The small molecule below binds the protein below.
Small molecule (SMILES): C[Se]CC[C@H](N)C(=O)O

Sequence of chain 1.B:
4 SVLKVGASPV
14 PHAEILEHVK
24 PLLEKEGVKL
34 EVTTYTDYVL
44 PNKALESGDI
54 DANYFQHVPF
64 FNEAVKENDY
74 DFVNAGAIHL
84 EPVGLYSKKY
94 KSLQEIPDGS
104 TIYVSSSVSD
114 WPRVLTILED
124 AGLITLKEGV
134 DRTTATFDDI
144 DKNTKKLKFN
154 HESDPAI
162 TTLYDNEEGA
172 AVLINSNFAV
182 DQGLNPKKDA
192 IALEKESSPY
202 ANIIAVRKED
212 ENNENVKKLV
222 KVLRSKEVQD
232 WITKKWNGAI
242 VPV

Binding-site contacts:
Ligand atom N contacts residue ASN203 of chain 1.B at 2.8 Å (h-bond).
Ligand atom O contacts residue ARG116 of chain 1.B at 4.3 Å.
Ligand atom CA contacts residue TYR41 of chain 1.B at 3.4 Å (hydrophobic).
Ligand atom N contacts residue PHE58 of chain 1.B at 3.8 Å.
Ligand atom CG contacts residue TYR41 of chain 1.B at 3.5 Å (hydrophobic).
Ligand atom N contacts residue TYR41 of chain 1.B at 4.2 Å.
Ligand atom CB contacts residue TYR41 of chain 1.B at 3.4 Å (hydrophobic).
Ligand atom OXT contacts residue HIS60 of chain 1.B at 4.0 Å.
Ligand atom O contacts residue GLU84 of chain 1.B at 3.5 Å (salt-bridge).
Ligand atom SE contacts residue GLN59 of chain 1.B at 3.9 Å.
Ligand atom CB contacts residue PHE58 of chain 1.B at 3.3 Å (hydrophobic).
Ligand atom CA contacts residue ASN203 of chain 1.B at 3.8 Å.
Ligand atom CB contacts residue HIS60 of chain 1.B at 4.2 Å.
Ligand atom C contacts residue ASN203 of chain 1.B at 4.0 Å.
Ligand atom N contacts residue ASN178 of chain 1.B at 3.5 Å (h-bond).
Ligand atom CG contacts residue ASN176 of chain 1.B at 3.7 Å.
Ligand atom CE contacts residue GLN59 of chain 1.B at 3.7 Å.
Ligand atom C contacts residue ASN176 of chain 1.B at 3.9 Å.
Ligand atom O contacts residue ASN203 of chain 1.B at 2.9 Å (h-bond).
Ligand atom O contacts residue TYR201 of chain 1.B at 4.2 Å.
Ligand atom N contacts residue GLU84 of chain 1.B at 2.6 Å (salt-bridge).
Ligand atom CA contacts residue ASN176 of chain 1.B at 4.0 Å.
Ligand atom CA contacts residue GLU84 of chain 1.B at 3.4 Å.
Ligand atom C contacts residue ARG116 of chain 1.B at 4.0 Å.
Ligand atom N contacts residue HIS15 of chain 1.B at 4.0 Å.
Ligand atom CE contacts residue PHE58 of chain 1.B at 3.6 Å (hydrophobic).
Ligand atom CA contacts residue ASN178 of chain 1.B at 3.5 Å.
Ligand atom CB contacts residue ASN203 of chain 1.B at 3.8 Å.
Ligand atom SE contacts residue PHE63 of chain 1.B at 3.3 Å.
Ligand atom OXT contacts residue GLU84 of chain 1.B at 4.0 Å.
Ligand atom CA contacts residue PHE58 of chain 1.B at 4.2 Å (hydrophobic).
Ligand atom SE contacts residue HIS60 of chain 1.B at 3.5 Å.
Ligand atom CE contacts residue TYR41 of chain 1.B at 3.5 Å (hydrophobic).
Ligand atom OXT contacts residue ASN176 of chain 1.B at 3.0 Å (h-bond).
Ligand atom CE contacts residue PHE63 of chain 1.B at 3.8 Å (hydrophobic).
Ligand atom O contacts residue HIS60 of chain 1.B at 4.0 Å.
Ligand atom OXT contacts residue ARG116 of chain 1.B at 3.0 Å (salt-bridge).
Ligand atom C contacts residue GLU84 of chain 1.B at 3.4 Å.
Ligand atom CG contacts residue HIS60 of chain 1.B at 3.5 Å.
Ligand atom C contacts residue HIS60 of chain 1.B at 4.0 Å.